Binding-site contacts:
Ligand atom OAD contacts residue CYS472 of chain 1.A at 2.4 Å (h-bond).
Ligand atom NAP contacts residue ALA422 of chain 1.A at 3.3 Å.
Ligand atom CAH contacts residue VAL406 of chain 1.A at 3.8 Å (hydrophobic).
Ligand atom NAO contacts residue ARG520 of chain 1.A at 2.9 Å (salt-bridge).
Ligand atom OAD contacts residue LEU471 of chain 1.A at 3.1 Å.
Ligand atom CAK contacts residue ILE398 of chain 1.A at 3.9 Å (hydrophobic).
Ligand atom CAJ contacts residue GLY475 of chain 1.A at 3.3 Å.
Ligand atom CAS contacts residue ALA422 of chain 1.A at 3.7 Å (hydrophobic).
Ligand atom OAQ contacts residue LEU523 of chain 1.A at 3.5 Å.
Ligand atom CAY contacts residue VAL406 of chain 1.A at 3.8 Å (hydrophobic).
Ligand atom NAP contacts residue LEU523 of chain 1.A at 3.8 Å.
Ligand atom CAC contacts residue VAL406 of chain 1.A at 3.7 Å (hydrophobic).
Ligand atom CBB contacts residue LEU523 of chain 1.A at 3.7 Å (hydrophobic).
Ligand atom NBG contacts residue LEU523 of chain 1.A at 3.9 Å.
Ligand atom CAS contacts residue CYS472 of chain 1.A at 3.5 Å (hydrophobic).
Ligand atom CAM contacts residue ALA422 of chain 1.A at 3.6 Å (hydrophobic).
Ligand atom CAN contacts residue GLU476 of chain 1.A at 3.2 Å.
Ligand atom CAK contacts residue CYS472 of chain 1.A at 3.3 Å (hydrophobic).
Ligand atom CAW contacts residue LEU523 of chain 1.A at 3.4 Å (hydrophobic).
Ligand atom NAP contacts residue LEU471 of chain 1.A at 3.9 Å.
Ligand atom CBD contacts residue GLU476 of chain 1.A at 3.9 Å.
Ligand atom CAC contacts residue GLU400 of chain 1.A at 3.6 Å.
Ligand atom CAS contacts residue LEU523 of chain 1.A at 3.5 Å (hydrophobic).
Ligand atom CAM contacts residue LEU523 of chain 1.A at 3.9 Å (hydrophobic).
Ligand atom CAS contacts residue GLU470 of chain 1.A at 3.6 Å.
Ligand atom CAT contacts residue ILE398 of chain 1.A at 3.6 Å (hydrophobic).
Ligand atom CAM contacts residue GLU470 of chain 1.A at 3.7 Å.
Ligand atom CAS contacts residue LEU471 of chain 1.A at 3.9 Å (hydrophobic).
Ligand atom NAP contacts residue VAL454 of chain 1.A at 3.9 Å.
Ligand atom NAP contacts residue GLU470 of chain 1.A at 2.7 Å (salt-bridge).
Ligand atom CAU contacts residue LEU523 of chain 1.A at 3.5 Å (hydrophobic).
Ligand atom CAZ contacts residue ILE398 of chain 1.A at 3.8 Å (hydrophobic).
Ligand atom CAZ contacts residue LEU523 of chain 1.A at 3.7 Å (hydrophobic).
Ligand atom CAA contacts residue ARG520 of chain 1.A at 3.4 Å.
Ligand atom OAR contacts residue GLY399 of chain 1.A at 3.4 Å.
Ligand atom OAD contacts residue GLU470 of chain 1.A at 3.7 Å.
Ligand atom NAO contacts residue GLU476 of chain 1.A at 3.7 Å.
Ligand atom CAE contacts residue LYS424 of chain 1.A at 3.9 Å.
Ligand atom CAF contacts residue LYS424 of chain 1.A at 3.9 Å.
Ligand atom CAG contacts residue MET469 of chain 1.A at 3.9 Å (hydrophobic).

Sequence of chain 1.A:
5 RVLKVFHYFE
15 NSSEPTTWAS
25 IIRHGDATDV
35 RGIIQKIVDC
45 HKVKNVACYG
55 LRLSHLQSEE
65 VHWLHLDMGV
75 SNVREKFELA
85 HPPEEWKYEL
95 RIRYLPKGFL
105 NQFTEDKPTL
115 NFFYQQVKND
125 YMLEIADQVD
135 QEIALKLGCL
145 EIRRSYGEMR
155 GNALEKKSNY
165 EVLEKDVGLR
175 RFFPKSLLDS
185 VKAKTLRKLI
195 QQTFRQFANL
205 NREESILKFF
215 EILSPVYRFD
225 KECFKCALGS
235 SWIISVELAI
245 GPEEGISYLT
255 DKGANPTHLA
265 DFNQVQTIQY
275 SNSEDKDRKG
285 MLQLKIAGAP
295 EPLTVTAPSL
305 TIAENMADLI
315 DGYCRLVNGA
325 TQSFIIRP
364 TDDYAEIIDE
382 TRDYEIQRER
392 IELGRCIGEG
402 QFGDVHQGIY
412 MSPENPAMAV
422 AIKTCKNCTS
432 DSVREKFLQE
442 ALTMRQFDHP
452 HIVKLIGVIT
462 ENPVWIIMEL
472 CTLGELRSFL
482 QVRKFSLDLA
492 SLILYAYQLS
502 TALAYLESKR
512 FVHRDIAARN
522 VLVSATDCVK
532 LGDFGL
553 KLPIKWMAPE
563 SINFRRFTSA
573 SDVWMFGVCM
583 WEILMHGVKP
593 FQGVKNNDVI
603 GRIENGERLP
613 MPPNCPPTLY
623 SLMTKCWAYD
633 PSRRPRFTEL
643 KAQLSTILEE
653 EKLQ

This protein binds this small molecule.
Small molecule (SMILES): CN[C@@H]1C[C@H]2O[C@@](C)([C@@H]1OC)n1c3ccccc3c3c4c(c5c6c(n2c5c31)CCCC6)C(=O)NC4